Sequence of chain 1.B:
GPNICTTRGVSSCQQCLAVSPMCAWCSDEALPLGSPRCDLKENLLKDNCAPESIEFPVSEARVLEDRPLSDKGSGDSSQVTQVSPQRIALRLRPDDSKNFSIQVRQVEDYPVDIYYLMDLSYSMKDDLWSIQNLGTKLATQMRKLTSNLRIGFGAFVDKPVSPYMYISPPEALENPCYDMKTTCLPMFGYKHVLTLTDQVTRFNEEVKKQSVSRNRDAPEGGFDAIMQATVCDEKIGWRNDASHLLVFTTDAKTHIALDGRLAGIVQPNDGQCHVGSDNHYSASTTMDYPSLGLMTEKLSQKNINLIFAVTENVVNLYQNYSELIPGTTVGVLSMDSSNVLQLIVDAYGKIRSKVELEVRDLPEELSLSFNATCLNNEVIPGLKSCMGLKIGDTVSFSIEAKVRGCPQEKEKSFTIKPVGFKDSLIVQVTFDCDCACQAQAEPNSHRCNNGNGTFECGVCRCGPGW

Binding-site contacts:
Ligand atom O7 contacts residue ASN99 of chain 1.B at 4.4 Å.
Ligand atom O5 contacts residue ASN99 of chain 1.B at 2.3 Å (h-bond).
Ligand atom C7 contacts residue SER101 of chain 1.B at 4.4 Å.
Ligand atom C7 contacts residue PHE100 of chain 1.B at 4.2 Å (hydrophobic).
Ligand atom C7 contacts residue ASN99 of chain 1.B at 3.9 Å.
Ligand atom N2 contacts residue ASN99 of chain 1.B at 3.0 Å (h-bond).
Ligand atom C3 contacts residue ASN99 of chain 1.B at 3.8 Å.
Ligand atom C1 contacts residue ASN99 of chain 1.B at 1.4 Å.
Ligand atom C8 contacts residue SER101 of chain 1.B at 4.2 Å.
Ligand atom C4 contacts residue ASN99 of chain 1.B at 4.2 Å.
Ligand atom C5 contacts residue ASN99 of chain 1.B at 3.6 Å.
Ligand atom C8 contacts residue PHE100 of chain 1.B at 3.8 Å (hydrophobic).
Ligand atom O7 contacts residue SER101 of chain 1.B at 3.4 Å (h-bond).
Ligand atom C2 contacts residue ASN99 of chain 1.B at 2.5 Å.
Ligand atom C8 contacts residue ASN99 of chain 1.B at 3.8 Å.

The small molecule below binds the protein below.
Small molecule (SMILES): CC(=O)N[C@@H]1[C@@H](O)[C@H](O)[C@@H](CO)O[C@H]1O